Sequence of chain 1.A:
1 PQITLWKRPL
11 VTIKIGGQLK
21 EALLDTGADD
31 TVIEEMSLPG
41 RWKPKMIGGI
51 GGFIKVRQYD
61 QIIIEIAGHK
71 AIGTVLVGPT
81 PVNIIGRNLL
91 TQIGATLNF

Binding-site contacts:
Ligand atom C6 contacts residue ASP25 of chain 1.A at 2.8 Å.
Ligand atom DN32 contacts residue ASP29 of chain 1.B at 2.9 Å.
Ligand atom C21 contacts residue ILE47 of chain 1.B at 3.0 Å (hydrophobic).
Ligand atom DO3 contacts residue GLY27 of chain 1.A at 2.3 Å.
Ligand atom O5 contacts residue GLY49 of chain 1.B at 2.2 Å.
Ligand atom DN31 contacts residue ASP30 of chain 1.B at 2.2 Å.
Ligand atom C19 contacts residue ALA28 of chain 1.B at 3.0 Å (hydrophobic).
Ligand atom C13 contacts residue VAL82 of chain 1.B at 2.8 Å (hydrophobic).
Ligand atom O4 contacts residue ILE50 of chain 1.A at 2.5 Å.
Ligand atom O2 contacts residue GLY49 of chain 1.A at 3.0 Å.
Ligand atom O4 contacts residue ILE84 of chain 1.B at 3.2 Å.
Ligand atom DO3 contacts residue ASP25 of chain 1.A at 2.1 Å.
Ligand atom O5 contacts residue ILE50 of chain 1.A at 2.5 Å.
Ligand atom C25 contacts residue ALA28 of chain 1.A at 3.0 Å (hydrophobic).
Ligand atom C10 contacts residue ILE84 of chain 1.B at 3.1 Å (hydrophobic).
Ligand atom C9 contacts residue VAL82 of chain 1.B at 3.0 Å (hydrophobic).
Ligand atom DN32 contacts residue ASP30 of chain 1.B at 2.6 Å.
Ligand atom O3 contacts residue GLY27 of chain 1.A at 3.0 Å.
Ligand atom O1 contacts residue ALA28 of chain 1.A at 2.7 Å.
Ligand atom C11 contacts residue VAL82 of chain 1.B at 2.9 Å (hydrophobic).
Ligand atom O6 contacts residue ASP29 of chain 1.A at 2.5 Å.
Ligand atom N3 contacts residue ASP30 of chain 1.B at 2.5 Å.
Ligand atom C18 contacts residue ALA28 of chain 1.B at 2.7 Å (hydrophobic).
Ligand atom O6 contacts residue ASP30 of chain 1.A at 2.5 Å.
Ligand atom C7 contacts residue ILE84 of chain 1.B at 3.0 Å (hydrophobic).
Ligand atom C24 contacts residue VAL82 of chain 1.A at 3.2 Å (hydrophobic).
Ligand atom C12 contacts residue VAL82 of chain 1.B at 3.0 Å (hydrophobic).
Ligand atom C19 contacts residue VAL32 of chain 1.B at 3.0 Å (hydrophobic).
Ligand atom DN1 contacts residue ALA28 of chain 1.A at 2.5 Å.
Ligand atom N3 contacts residue ILE47 of chain 1.B at 3.2 Å.
Ligand atom S1 contacts residue ILE50 of chain 1.A at 3.2 Å.
Ligand atom DN32 contacts residue ILE47 of chain 1.B at 3.1 Å.
Ligand atom DO3 contacts residue ASP25 of chain 1.B at 1.7 Å.
Ligand atom DN31 contacts residue LEU76 of chain 1.B at 2.8 Å.
Ligand atom O3 contacts residue ASP25 of chain 1.B at 2.5 Å (salt-bridge).
Ligand atom O3 contacts residue ASP25 of chain 1.A at 1.5 Å.
Ligand atom O2 contacts residue ILE50 of chain 1.B at 3.0 Å.
Ligand atom C17 contacts residue ILE50 of chain 1.A at 3.2 Å (hydrophobic).
Ligand atom DN1 contacts residue GLY27 of chain 1.A at 2.4 Å.
Ligand atom C25 contacts residue ASP30 of chain 1.A at 2.7 Å.

A small-molecule ligand and the protein it binds are described below.
Small molecule (SMILES): CC(C)CN(C[C@@H](O)[C@H](Cc1ccccc1)NC(=O)O[C@H]1CCOC1)S(=O)(=O)c1ccc(N)cc1

Sequence of chain 1.B:
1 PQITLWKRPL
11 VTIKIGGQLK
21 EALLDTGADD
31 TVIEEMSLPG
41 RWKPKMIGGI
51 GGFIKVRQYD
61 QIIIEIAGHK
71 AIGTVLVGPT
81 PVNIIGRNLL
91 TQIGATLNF